Binding-site contacts:
Ligand atom C06 contacts residue GLY24 of chain 1.A at 3.4 Å.
Ligand atom N09 contacts residue ALA73 of chain 1.A at 3.3 Å (h-bond).
Ligand atom N05 contacts residue ALA73 of chain 1.A at 3.7 Å.
Ligand atom C32 contacts residue HIS109 of chain 1.A at 3.6 Å.
Ligand atom C31 contacts residue HIS109 of chain 1.A at 3.6 Å.
Ligand atom C30 contacts residue HIS109 of chain 1.A at 3.8 Å.
Ligand atom O22 contacts residue GLU77 of chain 1.A at 3.7 Å.
Ligand atom C16 contacts residue MET86 of chain 1.A at 3.8 Å (hydrophobic).
Ligand atom O13 contacts residue GLU77 of chain 1.A at 3.8 Å.
Ligand atom C03 contacts residue CYS26 of chain 1.A at 3.5 Å (hydrophobic).
Ligand atom C02 contacts residue CYS26 of chain 1.A at 3.2 Å (hydrophobic).
Ligand atom C06 contacts residue CYS26 of chain 1.A at 3.8 Å (hydrophobic).
Ligand atom N05 contacts residue GLY74 of chain 1.A at 3.8 Å.
Ligand atom C17 contacts residue MET86 of chain 1.A at 3.4 Å (hydrophobic).
Ligand atom C08 contacts residue ALA73 of chain 1.A at 3.8 Å (hydrophobic).
Ligand atom C30 contacts residue ASP106 of chain 1.A at 3.7 Å.
Ligand atom N23 contacts residue GLN113 of chain 1.A at 3.8 Å.
Ligand atom C02 contacts residue PRO48 of chain 1.A at 3.5 Å (hydrophobic).
Ligand atom O04 contacts residue GDP1 of chain 1.H at 3.6 Å.
Ligand atom C02 contacts residue GLY74 of chain 1.A at 3.4 Å.
Ligand atom O11 contacts residue TYR110 of chain 1.A at 2.7 Å (h-bond).
Ligand atom N09 contacts residue GLN75 of chain 1.A at 3.6 Å (h-bond).
Ligand atom BR18 contacts residue ILE114 of chain 1.A at 3.6 Å.
Ligand atom BR18 contacts residue MET86 of chain 1.A at 3.6 Å.
Ligand atom C06 contacts residue TYR110 of chain 1.A at 3.7 Å (hydrophobic).
Ligand atom C29 contacts residue TYR110 of chain 1.A at 3.8 Å (hydrophobic).
Ligand atom O04 contacts residue CYS26 of chain 1.A at 3.6 Å.
Ligand atom C16 contacts residue TYR110 of chain 1.A at 3.8 Å (hydrophobic).
Ligand atom C30 contacts residue TYR110 of chain 1.A at 3.8 Å (hydrophobic).
Ligand atom C19 contacts residue MET86 of chain 1.A at 3.8 Å (hydrophobic).
Ligand atom O04 contacts residue LYS30 of chain 1.A at 2.9 Å (salt-bridge).
Ligand atom C19 contacts residue GLN113 of chain 1.A at 3.5 Å.
Ligand atom C12 contacts residue GLN75 of chain 1.A at 3.5 Å.
Ligand atom C08 contacts residue GLY74 of chain 1.A at 3.2 Å.
Ligand atom C31 contacts residue ASP106 of chain 1.A at 3.4 Å.
Ligand atom C01 contacts residue CYS26 of chain 1.A at 1.8 Å (hydrophobic).
Ligand atom C10 contacts residue TYR110 of chain 1.A at 3.7 Å (hydrophobic).
Ligand atom C15 contacts residue TYR110 of chain 1.A at 3.7 Å (hydrophobic).
Ligand atom C10 contacts residue GLN75 of chain 1.A at 3.9 Å.
Ligand atom C07 contacts residue TYR110 of chain 1.A at 3.6 Å (hydrophobic).

Sequence of chain 1.A:
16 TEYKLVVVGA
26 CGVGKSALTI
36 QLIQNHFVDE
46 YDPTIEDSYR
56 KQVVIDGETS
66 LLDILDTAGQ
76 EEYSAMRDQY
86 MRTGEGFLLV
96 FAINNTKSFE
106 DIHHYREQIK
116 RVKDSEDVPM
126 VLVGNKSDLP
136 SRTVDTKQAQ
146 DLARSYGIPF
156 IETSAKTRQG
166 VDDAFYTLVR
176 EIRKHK

A small-molecule ligand and the protein it binds are described below.
Small molecule (SMILES): CCC(=O)N1CC(NC(=O)COc2ccc(Br)cc2C(=O)N2CC=C(c3ccccc3)C2)C1